Sequence of chain 52.C:
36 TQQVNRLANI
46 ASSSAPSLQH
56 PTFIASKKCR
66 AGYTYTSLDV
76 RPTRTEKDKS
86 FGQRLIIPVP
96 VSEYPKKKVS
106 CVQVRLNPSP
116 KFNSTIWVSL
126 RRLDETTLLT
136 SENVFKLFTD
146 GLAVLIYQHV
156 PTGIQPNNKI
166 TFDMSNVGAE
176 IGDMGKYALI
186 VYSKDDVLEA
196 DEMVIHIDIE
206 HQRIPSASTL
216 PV

Binding-site contacts:
Ligand atom OP1 contacts residue SER211 of chain 53.B at 4.3 Å.
Ligand atom OP2 contacts residue ARG208 of chain 52.C at 4.4 Å.
Ligand atom C1' contacts residue GLY67 of chain 53.B at 4.4 Å.
Ligand atom N3 contacts residue ARG65 of chain 53.B at 4.1 Å.
Ligand atom OP1 contacts residue ARG208 of chain 52.C at 4.1 Å.
Ligand atom O2' contacts residue ARG208 of chain 53.B at 4.1 Å.
Ligand atom OP1 contacts residue ARG208 of chain 53.B at 4.1 Å.
Ligand atom O2' contacts residue GLY67 of chain 53.B at 3.3 Å (h-bond).
Ligand atom O5' contacts residue ARG208 of chain 52.C at 4.0 Å.
Ligand atom O2' contacts residue ARG65 of chain 53.B at 4.3 Å.
Ligand atom P contacts residue ARG208 of chain 52.C at 4.5 Å.
Ligand atom O2' contacts residue ALA66 of chain 53.B at 3.6 Å.

A small-molecule ligand and the protein it binds are described below.
Small molecule (SMILES): Nc1ncnc2c1ncn2[C@@H]1O[C@H](CO[P](=O)(O)O[C@H]2[C@@H](O)[C@H](n3cnc4c(N)ncnc43)O[C@@H]2CO[P](=O)(O)O[C@H]2[C@@H](O)[C@H](n3cnc4c(N)ncnc43)O[C@@H]2CO)[C@@H](O)[C@H]1O

Sequence of chain 53.B:
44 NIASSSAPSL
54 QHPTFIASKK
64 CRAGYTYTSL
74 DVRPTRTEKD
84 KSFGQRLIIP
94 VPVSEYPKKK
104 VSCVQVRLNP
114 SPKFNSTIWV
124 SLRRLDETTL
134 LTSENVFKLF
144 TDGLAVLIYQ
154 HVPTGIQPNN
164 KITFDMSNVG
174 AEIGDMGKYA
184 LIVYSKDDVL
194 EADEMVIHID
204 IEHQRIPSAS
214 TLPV